This small molecule binds to this protein.
Small molecule (SMILES): ClCc1ccccc1

Sequence of chain 1.A:
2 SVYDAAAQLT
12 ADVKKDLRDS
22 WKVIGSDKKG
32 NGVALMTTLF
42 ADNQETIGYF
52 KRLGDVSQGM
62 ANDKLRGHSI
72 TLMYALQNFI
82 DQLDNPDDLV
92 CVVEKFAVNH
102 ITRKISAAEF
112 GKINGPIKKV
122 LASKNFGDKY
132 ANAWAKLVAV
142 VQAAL

Binding-site contacts:
Ligand atom C contacts residue LEU122 of chain 1.A at 4.0 Å (hydrophobic).
Ligand atom C5 contacts residue ILE25 of chain 1.A at 3.9 Å (hydrophobic).
Ligand atom C4 contacts residue MET74 of chain 1.A at 4.4 Å (hydrophobic).
Ligand atom C5 contacts residue MET74 of chain 1.A at 3.6 Å (hydrophobic).
Ligand atom C6 contacts residue LEU77 of chain 1.A at 3.8 Å (hydrophobic).
Ligand atom C2 contacts residue ILE25 of chain 1.A at 3.9 Å (hydrophobic).
Ligand atom C6 contacts residue TRP22 of chain 1.A at 3.9 Å (hydrophobic).
Ligand atom C contacts residue ILE118 of chain 1.A at 4.5 Å (hydrophobic).
Ligand atom C1 contacts residue LEU122 of chain 1.A at 4.5 Å (hydrophobic).
Ligand atom C5 contacts residue LEU77 of chain 1.A at 4.1 Å (hydrophobic).
Ligand atom C2 contacts residue ILE118 of chain 1.A at 4.2 Å (hydrophobic).
Ligand atom C3 contacts residue ILE25 of chain 1.A at 3.9 Å (hydrophobic).
Ligand atom C3 contacts residue VAL121 of chain 1.A at 3.5 Å (hydrophobic).
Ligand atom C5 contacts residue LEU36 of chain 1.A at 4.2 Å (hydrophobic).
Ligand atom CL1 contacts residue TRP22 of chain 1.A at 3.9 Å.
Ligand atom CL1 contacts residue SER21 of chain 1.A at 4.0 Å.
Ligand atom CL1 contacts residue TRP135 of chain 1.A at 3.4 Å.
Ligand atom C contacts residue TRP135 of chain 1.A at 3.3 Å (hydrophobic).
Ligand atom CL1 contacts residue LEU122 of chain 1.A at 3.9 Å.
Ligand atom C1 contacts residue ILE25 of chain 1.A at 3.9 Å (hydrophobic).
Ligand atom C3 contacts residue LEU36 of chain 1.A at 4.5 Å (hydrophobic).
Ligand atom C4 contacts residue LEU36 of chain 1.A at 4.1 Å (hydrophobic).
Ligand atom C2 contacts residue LEU122 of chain 1.A at 4.0 Å (hydrophobic).
Ligand atom C4 contacts residue VAL121 of chain 1.A at 4.2 Å (hydrophobic).
Ligand atom C2 contacts residue VAL121 of chain 1.A at 4.4 Å (hydrophobic).
Ligand atom C6 contacts residue ILE25 of chain 1.A at 3.9 Å (hydrophobic).
Ligand atom CL1 contacts residue ILE25 of chain 1.A at 3.6 Å.
Ligand atom C4 contacts residue ILE25 of chain 1.A at 3.9 Å (hydrophobic).
Ligand atom C4 contacts residue ASN32 of chain 1.A at 4.0 Å.
Ligand atom C6 contacts residue MET74 of chain 1.A at 4.3 Å (hydrophobic).